Binding-site contacts:
Ligand atom C2 contacts residue LYS91 of chain 1.H at 4.0 Å.
Ligand atom O4 contacts residue GLN56 of chain 1.H at 3.3 Å.
Ligand atom O5 contacts residue GLN56 of chain 1.H at 3.4 Å (h-bond).
Ligand atom C6 contacts residue GLN56 of chain 1.H at 3.4 Å.
Ligand atom C5 contacts residue GLN56 of chain 1.H at 4.1 Å.
Ligand atom C4 contacts residue TRP88 of chain 1.H at 3.5 Å (hydrophobic).
Ligand atom O3 contacts residue TRP88 of chain 1.H at 3.6 Å.
Ligand atom C4 contacts residue GLN56 of chain 1.H at 4.4 Å.
Ligand atom C6 contacts residue GLN61 of chain 1.H at 4.0 Å.
Ligand atom O3 contacts residue ASN90 of chain 1.H at 2.8 Å (h-bond).
Ligand atom C5 contacts residue TRP88 of chain 1.H at 3.6 Å (hydrophobic).
Ligand atom C4 contacts residue LYS91 of chain 1.H at 4.0 Å.
Ligand atom O6 contacts residue GLN61 of chain 1.H at 2.9 Å (h-bond).
Ligand atom C3 contacts residue GLU51 of chain 1.H at 4.4 Å.
Ligand atom C2 contacts residue ASN90 of chain 1.H at 4.1 Å.
Ligand atom O3 contacts residue GLU51 of chain 1.H at 4.1 Å.
Ligand atom O6 contacts residue TRP88 of chain 1.H at 3.8 Å.
Ligand atom C3 contacts residue TRP88 of chain 1.H at 3.5 Å (hydrophobic).
Ligand atom O3 contacts residue LYS91 of chain 1.H at 2.9 Å (salt-bridge).
Ligand atom C3 contacts residue LYS91 of chain 1.H at 3.8 Å.
Ligand atom O4 contacts residue LYS91 of chain 1.H at 3.0 Å (salt-bridge).
Ligand atom O2 contacts residue ASN14 of chain 1.H at 4.5 Å.
Ligand atom C6 contacts residue HIS57 of chain 1.H at 3.5 Å.
Ligand atom C6 contacts residue TRP88 of chain 1.H at 3.8 Å (hydrophobic).
Ligand atom O6 contacts residue HIS57 of chain 1.H at 3.7 Å.
Ligand atom O6 contacts residue GLN56 of chain 1.H at 3.2 Å (h-bond).
Ligand atom C4 contacts residue GLU51 of chain 1.H at 3.5 Å.
Ligand atom O2 contacts residue ASN90 of chain 1.H at 2.9 Å (h-bond).
Ligand atom C3 contacts residue ASN90 of chain 1.H at 3.8 Å.
Ligand atom O4 contacts residue GLU51 of chain 1.H at 2.6 Å (salt-bridge).

Sequence of chain 1.H:
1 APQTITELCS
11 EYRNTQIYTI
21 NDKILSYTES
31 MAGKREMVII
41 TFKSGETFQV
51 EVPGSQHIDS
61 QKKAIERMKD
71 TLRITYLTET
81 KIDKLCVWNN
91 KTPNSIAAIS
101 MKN

A protein and the small-molecule ligand that binds it are described below.
Small molecule (SMILES): OC[C@H]1O[C@@H](O)[C@H](O)[C@@H](O)[C@H]1O